The protein below binds the small molecule below.
Small molecule (SMILES): C(=C1\CCCN=C1c1cccnc1)\c1cccs1

Sequence of chain 1.A:
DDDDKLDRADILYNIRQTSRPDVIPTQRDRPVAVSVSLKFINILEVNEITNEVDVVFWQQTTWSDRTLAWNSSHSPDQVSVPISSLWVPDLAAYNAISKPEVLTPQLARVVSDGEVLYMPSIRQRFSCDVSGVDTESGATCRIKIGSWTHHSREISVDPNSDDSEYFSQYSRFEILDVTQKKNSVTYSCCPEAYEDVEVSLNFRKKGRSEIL

Sequence of chain 1.E:
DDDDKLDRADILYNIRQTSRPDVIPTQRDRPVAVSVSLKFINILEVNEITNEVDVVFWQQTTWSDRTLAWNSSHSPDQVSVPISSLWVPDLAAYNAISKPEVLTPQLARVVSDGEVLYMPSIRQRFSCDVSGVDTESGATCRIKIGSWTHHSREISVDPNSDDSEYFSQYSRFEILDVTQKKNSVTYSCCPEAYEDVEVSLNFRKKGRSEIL

Binding-site contacts:
Ligand atom C4 contacts residue MET122 of chain 1.A at 3.6 Å (hydrophobic).
Ligand atom C2 contacts residue CYS195 of chain 1.E at 3.9 Å (hydrophobic).
Ligand atom C1 contacts residue TYR200 of chain 1.E at 3.9 Å (hydrophobic).
Ligand atom C5 contacts residue LEU120 of chain 1.A at 4.0 Å (hydrophobic).
Ligand atom C13 contacts residue MET122 of chain 1.A at 3.7 Å (hydrophobic).
Ligand atom C13 contacts residue TRP61 of chain 1.A at 3.9 Å (hydrophobic).
Ligand atom N16 contacts residue TRP151 of chain 1.E at 3.6 Å.
Ligand atom C1 contacts residue LEU120 of chain 1.A at 3.7 Å (hydrophobic).
Ligand atom C5 contacts residue THR152 of chain 1.E at 3.9 Å.
Ligand atom N16 contacts residue MET122 of chain 1.A at 3.7 Å.
Ligand atom C15 contacts residue TRP151 of chain 1.E at 3.7 Å (hydrophobic).
Ligand atom C10 contacts residue TYR200 of chain 1.E at 4.0 Å (hydrophobic).
Ligand atom C8 contacts residue TYR200 of chain 1.E at 3.9 Å (hydrophobic).
Ligand atom C8 contacts residue MET122 of chain 1.A at 3.9 Å (hydrophobic).
Ligand atom C7 contacts residue TYR172 of chain 1.A at 3.2 Å (hydrophobic).
Ligand atom C14 contacts residue TRP61 of chain 1.A at 3.6 Å (hydrophobic).
Ligand atom C15 contacts residue TYR97 of chain 1.E at 3.6 Å (hydrophobic).
Ligand atom C6 contacts residue MET122 of chain 1.A at 3.8 Å (hydrophobic).
Ligand atom C14 contacts residue TYR97 of chain 1.E at 3.8 Å (hydrophobic).
Ligand atom C1 contacts residue ARG112 of chain 1.A at 3.8 Å.
Ligand atom C3 contacts residue TRP151 of chain 1.E at 3.7 Å (hydrophobic).
Ligand atom C2 contacts residue GLN63 of chain 1.A at 3.7 Å.
Ligand atom C14 contacts residue TRP151 of chain 1.E at 4.0 Å (hydrophobic).
Ligand atom C14 contacts residue MET122 of chain 1.A at 3.9 Å (hydrophobic).
Ligand atom N17 contacts residue TRP151 of chain 1.E at 2.6 Å (h-bond).
Ligand atom C5 contacts residue ARG112 of chain 1.A at 4.0 Å.
Ligand atom C10 contacts residue MET122 of chain 1.A at 3.5 Å (hydrophobic).
Ligand atom C14 contacts residue TYR193 of chain 1.E at 4.2 Å (hydrophobic).
Ligand atom N16 contacts residue THR152 of chain 1.E at 3.9 Å.
Ligand atom C13 contacts residue TYR193 of chain 1.E at 3.7 Å (hydrophobic).
Ligand atom S18 contacts residue TYR193 of chain 1.E at 3.7 Å.
Ligand atom C12 contacts residue MET122 of chain 1.A at 2.9 Å (hydrophobic).
Ligand atom C3 contacts residue TYR200 of chain 1.E at 3.0 Å (hydrophobic).
Ligand atom C6 contacts residue TRP151 of chain 1.E at 3.2 Å (hydrophobic).
Ligand atom C11 contacts residue MET122 of chain 1.A at 3.0 Å (hydrophobic).
Ligand atom C8 contacts residue TRP151 of chain 1.E at 3.1 Å (hydrophobic).
Ligand atom C7 contacts residue CYS195 of chain 1.E at 3.8 Å (hydrophobic).
Ligand atom C9 contacts residue MET122 of chain 1.A at 3.3 Å (hydrophobic).
Ligand atom C10 contacts residue TRP151 of chain 1.E at 3.3 Å (hydrophobic).
Ligand atom S18 contacts residue MET122 of chain 1.A at 4.1 Å.